The protein below binds the small molecule below.
Small molecule (SMILES): O=C(O[C@@H]1Cc2c(O)cc(O)cc2O[C@@H]1c1cc(O)c(O)c(O)c1)c1cc(O)c(O)c(O)c1

Sequence of chain 2.A:
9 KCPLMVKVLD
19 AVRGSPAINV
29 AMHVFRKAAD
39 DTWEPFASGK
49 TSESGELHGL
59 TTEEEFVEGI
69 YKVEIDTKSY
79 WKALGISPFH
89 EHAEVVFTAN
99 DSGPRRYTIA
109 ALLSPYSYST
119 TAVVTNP

Binding-site contacts:
Ligand atom C9 contacts residue PRO43 of chain 2.A at 3.5 Å (hydrophobic).
Ligand atom C6 contacts residue ALA45 of chain 2.A at 4.0 Å (hydrophobic).
Ligand atom O10 contacts residue ALA45 of chain 2.A at 3.8 Å.
Ligand atom O47 contacts residue TRP41 of chain 2.A at 3.8 Å.
Ligand atom C43 contacts residue PRO43 of chain 2.A at 3.7 Å (hydrophobic).
Ligand atom C21 contacts residue HIS31 of chain 2.A at 4.1 Å.
Ligand atom O7 contacts residue SER46 of chain 2.A at 3.7 Å.
Ligand atom C46 contacts residue PRO43 of chain 2.A at 3.9 Å (hydrophobic).
Ligand atom O50 contacts residue TRP41 of chain 2.A at 2.9 Å (h-bond).
Ligand atom O7 contacts residue PRO43 of chain 2.A at 3.9 Å.
Ligand atom O02 contacts residue GLU72 of chain 2.A at 2.6 Å (salt-bridge).
Ligand atom O01 contacts residue HIS31 of chain 2.A at 3.7 Å.
Ligand atom C9 contacts residue HIS31 of chain 2.A at 4.0 Å.
Ligand atom C49 contacts residue TRP41 of chain 2.A at 3.7 Å (hydrophobic).
Ligand atom C3 contacts residue SER46 of chain 2.A at 3.6 Å.
Ligand atom C12 contacts residue PHE33 of chain 2.A at 3.7 Å (hydrophobic).
Ligand atom C4 contacts residue HIS31 of chain 2.A at 3.4 Å.
Ligand atom O44 contacts residue PRO43 of chain 2.A at 4.2 Å.
Ligand atom O7 contacts residue ALA45 of chain 2.A at 3.5 Å (h-bond).
Ligand atom O10 contacts residue PHE44 of chain 2.A at 3.5 Å (h-bond).
Ligand atom C6 contacts residue PRO43 of chain 2.A at 3.9 Å (hydrophobic).
Ligand atom O47 contacts residue PRO43 of chain 2.A at 4.1 Å.
Ligand atom C6 contacts residue SER46 of chain 2.A at 3.9 Å.
Ligand atom C3 contacts residue HIS31 of chain 2.A at 3.8 Å.
Ligand atom O10 contacts residue PHE33 of chain 2.A at 3.8 Å.
Ligand atom C38 contacts residue PRO43 of chain 2.A at 4.0 Å (hydrophobic).
Ligand atom C14 contacts residue HIS31 of chain 2.A at 3.2 Å.
Ligand atom C46 contacts residue TRP41 of chain 2.A at 4.1 Å (hydrophobic).
Ligand atom O10 contacts residue PRO43 of chain 2.A at 3.1 Å.
Ligand atom C12 contacts residue HIS31 of chain 2.A at 3.5 Å.
Ligand atom C41 contacts residue PRO43 of chain 2.A at 3.8 Å (hydrophobic).
Ligand atom C24 contacts residue GLU72 of chain 2.A at 3.2 Å.
Ligand atom C6 contacts residue HIS31 of chain 2.A at 4.1 Å.
Ligand atom C39 contacts residue PHE33 of chain 2.A at 3.7 Å (hydrophobic).
Ligand atom O1 contacts residue SER46 of chain 2.A at 3.1 Å (h-bond).
Ligand atom O10 contacts residue VAL32 of chain 2.A at 3.1 Å (h-bond).
Ligand atom O10 contacts residue HIS31 of chain 2.A at 4.1 Å.
Ligand atom O01 contacts residue PHE33 of chain 2.A at 3.8 Å.
Ligand atom C15 contacts residue HIS31 of chain 2.A at 3.6 Å.
Ligand atom C21 contacts residue GLU72 of chain 2.A at 3.0 Å.